The protein below binds the small molecule below.
Small molecule (SMILES): O=S(=O)(Nc1ccc(Cc2ccncc2)cc1)c1ccccc1

Sequence of chain 1.C:
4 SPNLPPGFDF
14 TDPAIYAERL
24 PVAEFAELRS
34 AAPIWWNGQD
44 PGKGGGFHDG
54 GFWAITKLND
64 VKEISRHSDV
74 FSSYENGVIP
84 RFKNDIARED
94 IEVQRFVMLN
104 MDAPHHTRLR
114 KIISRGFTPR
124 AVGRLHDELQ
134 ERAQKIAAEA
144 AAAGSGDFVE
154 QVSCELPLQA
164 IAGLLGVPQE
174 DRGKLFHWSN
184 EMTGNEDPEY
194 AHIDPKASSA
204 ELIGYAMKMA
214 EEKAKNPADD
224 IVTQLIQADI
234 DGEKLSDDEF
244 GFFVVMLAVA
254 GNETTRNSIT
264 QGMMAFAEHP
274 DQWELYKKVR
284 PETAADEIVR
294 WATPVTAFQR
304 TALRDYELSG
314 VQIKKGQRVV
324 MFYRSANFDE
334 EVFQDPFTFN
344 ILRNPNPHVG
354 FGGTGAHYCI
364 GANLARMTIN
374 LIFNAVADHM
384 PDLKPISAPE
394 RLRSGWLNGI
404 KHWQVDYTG

Binding-site contacts:
Ligand atom N1 contacts residue LEU102 of chain 1.C at 4.0 Å.
Ligand atom S1 contacts residue VAL100 of chain 1.C at 3.9 Å.
Ligand atom N1 contacts residue ASN103 of chain 1.C at 3.9 Å.
Ligand atom O2 contacts residue VAL100 of chain 1.C at 3.6 Å.
Ligand atom C9 contacts residue ALA253 of chain 1.C at 3.1 Å (hydrophobic).
Ligand atom N1 contacts residue VAL100 of chain 1.C at 4.0 Å.
Ligand atom C4 contacts residue TRP399 of chain 1.C at 4.0 Å (hydrophobic).
Ligand atom C10 contacts residue ALA253 of chain 1.C at 3.4 Å (hydrophobic).
Ligand atom N2 contacts residue HEM1 of chain 1.L at 2.3 Å.
Ligand atom C3 contacts residue TRP399 of chain 1.C at 3.6 Å (hydrophobic).
Ligand atom C16 contacts residue THR186 of chain 1.C at 3.9 Å.
Ligand atom C2 contacts residue LEU102 of chain 1.C at 3.4 Å (hydrophobic).
Ligand atom C2 contacts residue ILE82 of chain 1.C at 3.7 Å (hydrophobic).
Ligand atom C9 contacts residue HEM1 of chain 1.L at 3.3 Å.
Ligand atom C5 contacts residue TRP399 of chain 1.C at 3.9 Å (hydrophobic).
Ligand atom C13 contacts residue GLN97 of chain 1.C at 3.8 Å.
Ligand atom C17 contacts residue ILE82 of chain 1.C at 3.8 Å (hydrophobic).
Ligand atom C17 contacts residue GLN97 of chain 1.C at 3.4 Å.
Ligand atom C3 contacts residue LEU102 of chain 1.C at 3.9 Å (hydrophobic).
Ligand atom C18 contacts residue ILE82 of chain 1.C at 3.6 Å (hydrophobic).
Ligand atom C11 contacts residue VAL252 of chain 1.C at 3.6 Å (hydrophobic).
Ligand atom C12 contacts residue VAL252 of chain 1.C at 4.0 Å (hydrophobic).
Ligand atom C10 contacts residue THR257 of chain 1.C at 3.4 Å.
Ligand atom C1 contacts residue LEU102 of chain 1.C at 3.6 Å (hydrophobic).
Ligand atom C14 contacts residue VAL252 of chain 1.C at 4.0 Å (hydrophobic).
Ligand atom O1 contacts residue VAL100 of chain 1.C at 3.4 Å.
Ligand atom C3 contacts residue PHE301 of chain 1.C at 4.0 Å (hydrophobic).
Ligand atom C8 contacts residue HEM1 of chain 1.L at 3.0 Å.
Ligand atom O1 contacts residue GLN97 of chain 1.C at 3.9 Å.
Ligand atom C16 contacts residue MET185 of chain 1.C at 3.6 Å (hydrophobic).
Ligand atom C15 contacts residue MET185 of chain 1.C at 3.7 Å (hydrophobic).
Ligand atom O1 contacts residue ASN103 of chain 1.C at 3.7 Å.
Ligand atom C8 contacts residue ALA253 of chain 1.C at 3.7 Å (hydrophobic).
Ligand atom C9 contacts residue THR257 of chain 1.C at 3.3 Å.
Ligand atom C7 contacts residue ALA253 of chain 1.C at 4.0 Å (hydrophobic).
Ligand atom C11 contacts residue ALA253 of chain 1.C at 4.2 Å (hydrophobic).
Ligand atom N2 contacts residue ALA253 of chain 1.C at 3.6 Å.
Ligand atom O2 contacts residue MET249 of chain 1.C at 3.8 Å.
Ligand atom C6 contacts residue ALA253 of chain 1.C at 3.8 Å (hydrophobic).
Ligand atom C18 contacts residue GLN97 of chain 1.C at 3.1 Å.